Sequence of chain 1.A:
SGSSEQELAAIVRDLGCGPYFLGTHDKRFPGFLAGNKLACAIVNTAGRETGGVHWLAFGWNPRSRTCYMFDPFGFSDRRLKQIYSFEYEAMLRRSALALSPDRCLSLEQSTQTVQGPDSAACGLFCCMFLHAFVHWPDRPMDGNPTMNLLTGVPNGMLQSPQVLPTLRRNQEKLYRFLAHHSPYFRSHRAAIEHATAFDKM

The small molecule below binds the protein below.
Small molecule (SMILES): CC(C)C[C@H](NC(=O)[C@H](CO)NC(=O)[C@H](CCCCN)NC(=O)[C@@H](N)C(C)C)C(=O)N[C@@H](CCCCN)C(=O)N[C@@H](CCCN=C(N)N)C(=O)N[C@@H](CCCN=C(N)N)C(=O)N[C@@H](CCCN=C(N)N)C(=O)N[C@@H](CS)C(=O)N[C@@H](Cc1ccc(O)cc1)C(=O)O

Binding-site contacts:
Ligand atom N contacts residue GLN113 of chain 1.A at 2.9 Å (h-bond).
Ligand atom OXT contacts residue ARG104 of chain 1.A at 2.9 Å (salt-bridge).
Ligand atom O contacts residue GLN110 of chain 1.A at 3.0 Å (h-bond).
Ligand atom CE contacts residue GLU109 of chain 1.A at 3.4 Å.
Ligand atom O contacts residue CYS105 of chain 1.A at 3.2 Å.
Ligand atom N contacts residue MET142 of chain 1.A at 3.0 Å (h-bond).
Ligand atom N contacts residue ARG104 of chain 1.A at 2.9 Å (salt-bridge).
Ligand atom O contacts residue SER107 of chain 1.A at 3.4 Å.
Ligand atom O contacts residue LEU106 of chain 1.A at 2.9 Å (h-bond).
Ligand atom NH1 contacts residue LEU93 of chain 1.A at 3.3 Å.
Ligand atom NH1 contacts residue GLU90 of chain 1.A at 2.9 Å (salt-bridge).
Ligand atom N contacts residue GLY1 of chain 1.E at 1.3 Å.
Ligand atom NH1 contacts residue GLN110 of chain 1.A at 3.4 Å (h-bond).
Ligand atom NH1 contacts residue LEU106 of chain 1.A at 3.4 Å.
Ligand atom O contacts residue GLU109 of chain 1.A at 3.2 Å.
Ligand atom NH2 contacts residue ARG66 of chain 1.A at 3.1 Å (salt-bridge).
Ligand atom OH contacts residue GLU90 of chain 1.A at 2.8 Å (salt-bridge).
Ligand atom N contacts residue LEU108 of chain 1.A at 2.9 Å (h-bond).
Ligand atom O contacts residue THR112 of chain 1.A at 3.0 Å (h-bond).
Ligand atom NH1 contacts residue ASP78 of chain 1.A at 3.1 Å (salt-bridge).
Ligand atom NH1 contacts residue SER107 of chain 1.A at 3.0 Å (h-bond).
Ligand atom CG2 contacts residue SER111 of chain 1.A at 3.4 Å.
Ligand atom CB contacts residue SER111 of chain 1.A at 3.4 Å.
Ligand atom NH2 contacts residue ASP103 of chain 1.A at 3.2 Å (salt-bridge).
Ligand atom N contacts residue LEU106 of chain 1.A at 2.8 Å (h-bond).
Ligand atom O contacts residue ARG104 of chain 1.A at 2.8 Å (salt-bridge).
Ligand atom O contacts residue SER111 of chain 1.A at 3.4 Å.
Ligand atom NH2 contacts residue GLN110 of chain 1.A at 3.2 Å (h-bond).
Ligand atom SG contacts residue CYS105 of chain 1.A at 2.0 Å (h-bond).
Ligand atom CA contacts residue GLN110 of chain 1.A at 3.1 Å.
Ligand atom OH contacts residue LEU93 of chain 1.A at 3.4 Å.
Ligand atom OG contacts residue GLU109 of chain 1.A at 2.7 Å (salt-bridge).
Ligand atom CD contacts residue LEU106 of chain 1.A at 3.4 Å (hydrophobic).
Ligand atom N contacts residue GLN110 of chain 1.A at 2.9 Å (h-bond).
Ligand atom CB contacts residue GLN110 of chain 1.A at 3.1 Å.
Ligand atom CA contacts residue LEU108 of chain 1.A at 3.3 Å (hydrophobic).
Ligand atom O contacts residue LEU108 of chain 1.A at 2.8 Å (h-bond).
Ligand atom CB contacts residue CYS105 of chain 1.A at 3.0 Å (hydrophobic).
Ligand atom NH2 contacts residue ASP78 of chain 1.A at 3.2 Å (salt-bridge).
Ligand atom CA contacts residue GLY1 of chain 1.E at 2.4 Å.